Binding-site contacts:
Ligand atom O5 contacts residue THR116 of chain 1.G at 3.9 Å.
Ligand atom C6 contacts residue LYS115 of chain 1.G at 4.1 Å.
Ligand atom C7 contacts residue ASN259 of chain 1.H at 3.1 Å.
Ligand atom C1 contacts residue ASN259 of chain 1.H at 1.4 Å.
Ligand atom O7 contacts residue LYS181 of chain 1.G at 4.2 Å.
Ligand atom C2 contacts residue ASN259 of chain 1.H at 2.4 Å.
Ligand atom N2 contacts residue ASN259 of chain 1.H at 2.9 Å (h-bond).
Ligand atom O5 contacts residue ASN259 of chain 1.H at 2.3 Å (h-bond).
Ligand atom C3 contacts residue ASN259 of chain 1.H at 3.8 Å.
Ligand atom O6 contacts residue LYS115 of chain 1.G at 4.2 Å.
Ligand atom O7 contacts residue ASN259 of chain 1.H at 2.9 Å (h-bond).
Ligand atom C4 contacts residue ASN259 of chain 1.H at 4.2 Å.
Ligand atom C6 contacts residue THR116 of chain 1.G at 3.8 Å.
Ligand atom C5 contacts residue ASN259 of chain 1.H at 3.6 Å.
Ligand atom O6 contacts residue THR116 of chain 1.G at 3.3 Å.
Ligand atom C8 contacts residue ASN259 of chain 1.H at 4.4 Å.
Ligand atom C5 contacts residue THR116 of chain 1.G at 4.5 Å.

This protein binds this small molecule.
Small molecule (SMILES): CC(=O)N[C@@H]1[C@@H](O)[C@H](O)[C@@H](CO)O[C@H]1O

Sequence of chain 1.G:
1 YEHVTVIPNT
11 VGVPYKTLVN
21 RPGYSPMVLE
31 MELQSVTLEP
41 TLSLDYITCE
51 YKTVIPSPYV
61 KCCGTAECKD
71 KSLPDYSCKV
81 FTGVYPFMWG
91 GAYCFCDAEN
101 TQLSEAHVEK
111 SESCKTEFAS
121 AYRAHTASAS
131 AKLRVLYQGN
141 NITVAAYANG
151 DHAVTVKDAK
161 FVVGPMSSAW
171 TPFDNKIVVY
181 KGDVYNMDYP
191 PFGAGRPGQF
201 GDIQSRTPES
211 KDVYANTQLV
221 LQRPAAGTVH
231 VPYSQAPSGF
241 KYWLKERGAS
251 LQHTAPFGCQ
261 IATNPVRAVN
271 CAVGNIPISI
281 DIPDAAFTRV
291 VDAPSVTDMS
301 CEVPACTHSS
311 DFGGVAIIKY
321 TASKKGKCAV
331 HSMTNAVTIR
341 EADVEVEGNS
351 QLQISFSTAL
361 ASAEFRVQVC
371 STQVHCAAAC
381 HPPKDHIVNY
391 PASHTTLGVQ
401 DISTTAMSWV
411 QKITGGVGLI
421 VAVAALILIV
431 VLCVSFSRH

Sequence of chain 1.H:
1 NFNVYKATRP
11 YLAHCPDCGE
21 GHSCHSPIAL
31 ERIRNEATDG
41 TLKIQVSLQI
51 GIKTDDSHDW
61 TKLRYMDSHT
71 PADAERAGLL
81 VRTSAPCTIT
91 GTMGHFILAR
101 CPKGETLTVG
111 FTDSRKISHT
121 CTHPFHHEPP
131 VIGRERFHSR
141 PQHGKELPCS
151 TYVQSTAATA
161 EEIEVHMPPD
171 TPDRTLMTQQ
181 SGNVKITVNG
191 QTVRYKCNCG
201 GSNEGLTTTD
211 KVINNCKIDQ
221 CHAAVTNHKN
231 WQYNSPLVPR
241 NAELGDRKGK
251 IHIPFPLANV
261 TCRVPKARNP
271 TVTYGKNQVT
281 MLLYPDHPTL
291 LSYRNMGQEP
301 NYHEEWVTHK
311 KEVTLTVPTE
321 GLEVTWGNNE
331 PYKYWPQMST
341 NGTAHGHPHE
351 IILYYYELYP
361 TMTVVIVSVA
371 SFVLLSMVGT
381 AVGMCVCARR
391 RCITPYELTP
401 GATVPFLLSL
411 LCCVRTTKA